Sequence of chain 1.B:
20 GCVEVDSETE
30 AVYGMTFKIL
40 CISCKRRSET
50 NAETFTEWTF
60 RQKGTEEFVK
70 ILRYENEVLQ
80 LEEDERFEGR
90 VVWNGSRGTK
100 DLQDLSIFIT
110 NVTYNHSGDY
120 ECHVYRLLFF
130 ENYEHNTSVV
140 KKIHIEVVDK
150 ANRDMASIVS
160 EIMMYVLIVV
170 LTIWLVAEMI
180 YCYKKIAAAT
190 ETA

Binding-site contacts:
Ligand atom C5 contacts residue PHE107 of chain 1.B at 4.4 Å (hydrophobic).
Ligand atom C3 contacts residue ASN93 of chain 1.B at 3.9 Å.
Ligand atom C1 contacts residue TRP92 of chain 1.B at 4.5 Å (hydrophobic).
Ligand atom O5 contacts residue VAL91 of chain 1.B at 4.0 Å.
Ligand atom C6 contacts residue PHE107 of chain 1.B at 4.3 Å (hydrophobic).
Ligand atom C6 contacts residue VAL91 of chain 1.B at 4.0 Å (hydrophobic).
Ligand atom O6 contacts residue VAL91 of chain 1.B at 4.3 Å.
Ligand atom C2 contacts residue ASN93 of chain 1.B at 2.5 Å.
Ligand atom C7 contacts residue ASN93 of chain 1.B at 3.0 Å.
Ligand atom O5 contacts residue ASN93 of chain 1.B at 2.5 Å (h-bond).
Ligand atom C5 contacts residue ASN93 of chain 1.B at 3.7 Å.
Ligand atom C4 contacts residue ASN93 of chain 1.B at 4.2 Å.
Ligand atom O7 contacts residue ASN93 of chain 1.B at 3.2 Å (h-bond).
Ligand atom N2 contacts residue ASN93 of chain 1.B at 2.8 Å (h-bond).
Ligand atom C1 contacts residue ASN93 of chain 1.B at 1.5 Å.
Ligand atom C8 contacts residue ASN93 of chain 1.B at 3.2 Å.
Ligand atom O7 contacts residue ARG96 of chain 1.B at 3.9 Å.

A protein and the small-molecule ligand that binds it are described below.
Small molecule (SMILES): CC(=O)N[C@@H]1[C@@H](O)[C@H](O)[C@@H](CO)O[C@H]1O